Sequence of chain 2.A:
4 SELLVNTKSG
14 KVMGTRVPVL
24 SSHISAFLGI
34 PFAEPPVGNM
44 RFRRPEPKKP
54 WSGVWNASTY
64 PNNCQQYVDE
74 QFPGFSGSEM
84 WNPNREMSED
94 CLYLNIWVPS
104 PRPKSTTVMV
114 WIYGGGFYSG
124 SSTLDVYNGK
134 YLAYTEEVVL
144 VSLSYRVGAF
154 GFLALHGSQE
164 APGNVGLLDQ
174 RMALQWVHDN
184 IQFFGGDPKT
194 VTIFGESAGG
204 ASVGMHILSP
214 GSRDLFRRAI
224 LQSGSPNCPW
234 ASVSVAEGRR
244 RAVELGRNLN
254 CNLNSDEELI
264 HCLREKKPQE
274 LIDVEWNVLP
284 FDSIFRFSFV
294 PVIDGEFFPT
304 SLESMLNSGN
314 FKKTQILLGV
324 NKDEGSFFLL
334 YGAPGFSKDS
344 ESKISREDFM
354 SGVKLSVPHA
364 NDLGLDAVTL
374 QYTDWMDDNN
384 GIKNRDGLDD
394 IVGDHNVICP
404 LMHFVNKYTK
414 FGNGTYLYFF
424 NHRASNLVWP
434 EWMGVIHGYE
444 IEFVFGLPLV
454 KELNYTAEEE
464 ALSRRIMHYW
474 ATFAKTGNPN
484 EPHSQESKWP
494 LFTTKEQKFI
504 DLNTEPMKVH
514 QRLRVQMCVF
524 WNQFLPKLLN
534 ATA

Binding-site contacts:
Ligand atom N2 contacts residue SER61 of chain 2.A at 3.8 Å.
Ligand atom C7 contacts residue THR62 of chain 2.A at 4.4 Å.
Ligand atom C2 contacts residue THR62 of chain 2.A at 4.5 Å.
Ligand atom C2 contacts residue ASN59 of chain 2.A at 2.5 Å.
Ligand atom C8 contacts residue ASN59 of chain 2.A at 4.1 Å.
Ligand atom C4 contacts residue ASN59 of chain 2.A at 4.2 Å.
Ligand atom C2 contacts residue SER61 of chain 2.A at 3.3 Å.
Ligand atom O2 contacts residue THR62 of chain 2.A at 3.1 Å.
Ligand atom O5 contacts residue ASN59 of chain 2.A at 2.4 Å (h-bond).
Ligand atom C7 contacts residue ASN59 of chain 2.A at 3.0 Å.
Ligand atom O7 contacts residue THR62 of chain 2.A at 4.2 Å.
Ligand atom C5 contacts residue ASN59 of chain 2.A at 3.7 Å.
Ligand atom C1 contacts residue ASN59 of chain 2.A at 1.4 Å.
Ligand atom N2 contacts residue ASN59 of chain 2.A at 2.9 Å (h-bond).
Ligand atom O7 contacts residue ASN59 of chain 2.A at 3.0 Å (h-bond).
Ligand atom C1 contacts residue SER61 of chain 2.A at 3.3 Å.
Ligand atom N2 contacts residue THR62 of chain 2.A at 4.0 Å.
Ligand atom C3 contacts residue ASN59 of chain 2.A at 3.8 Å.
Ligand atom O5 contacts residue SER61 of chain 2.A at 3.7 Å.

A protein and the small-molecule ligand that binds it are described below.
Small molecule (SMILES): CC(=O)N[C@H]1CO[C@H](CO)[C@@H](O)[C@@H]1O[C@H]1O[C@@H](C)[C@@H](O)[C@@H](O)[C@@H]1O